Sequence of chain 1.A:
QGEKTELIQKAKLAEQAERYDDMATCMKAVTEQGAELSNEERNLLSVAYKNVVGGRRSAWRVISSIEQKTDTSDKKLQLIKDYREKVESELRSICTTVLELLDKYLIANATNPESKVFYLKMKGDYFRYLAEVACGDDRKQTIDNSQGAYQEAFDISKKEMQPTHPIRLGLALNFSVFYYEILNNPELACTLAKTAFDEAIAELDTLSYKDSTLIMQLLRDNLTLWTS

Binding-site contacts:
Ligand atom C contacts residue ASN202 of chain 1.A at 3.6 Å.
Ligand atom CB contacts residue ASN202 of chain 1.A at 3.4 Å.
Ligand atom P contacts residue ARG156 of chain 1.A at 3.7 Å.
Ligand atom CB contacts residue ASN202 of chain 1.A at 3.4 Å.
Ligand atom C contacts residue ASN253 of chain 1.A at 3.6 Å.
Ligand atom CG2 contacts residue LYS78 of chain 1.A at 3.5 Å.
Ligand atom O contacts residue LEU201 of chain 1.A at 3.6 Å.
Ligand atom C contacts residue LEU201 of chain 1.A at 3.8 Å (hydrophobic).
Ligand atom O contacts residue VAL205 of chain 1.A at 3.3 Å.
Ligand atom P contacts residue ARG85 of chain 1.A at 3.6 Å.
Ligand atom OE1 contacts residue ILE246 of chain 1.A at 3.6 Å.
Ligand atom N contacts residue LEU201 of chain 1.A at 3.6 Å.
Ligand atom OG contacts residue GLU209 of chain 1.A at 3.7 Å.
Ligand atom SD contacts residue LEU249 of chain 1.A at 3.6 Å.
Ligand atom O2P contacts residue TYR157 of chain 1.A at 3.7 Å.
Ligand atom N contacts residue ASN202 of chain 1.A at 2.8 Å (h-bond).
Ligand atom CE contacts residue ASP252 of chain 1.A at 3.2 Å.
Ligand atom CA contacts residue ASN253 of chain 1.A at 3.6 Å.
Ligand atom CB contacts residue GLU209 of chain 1.A at 3.2 Å.
Ligand atom O3P contacts residue ARG85 of chain 1.A at 2.7 Å (salt-bridge).
Ligand atom C contacts residue LEU256 of chain 1.A at 3.5 Å (hydrophobic).
Ligand atom OG contacts residue TYR208 of chain 1.A at 3.8 Å.
Ligand atom CA contacts residue LEU256 of chain 1.A at 3.9 Å (hydrophobic).
Ligand atom CA contacts residue ASN253 of chain 1.A at 3.7 Å.
Ligand atom CA contacts residue LEU201 of chain 1.A at 3.7 Å (hydrophobic).
Ligand atom O contacts residue ASN253 of chain 1.A at 2.7 Å (h-bond).
Ligand atom O contacts residue LEU256 of chain 1.A at 3.7 Å.
Ligand atom OG contacts residue TRP257 of chain 1.A at 2.9 Å (h-bond).
Ligand atom O3P contacts residue ARG156 of chain 1.A at 2.8 Å (salt-bridge).
Ligand atom O1P contacts residue ARG156 of chain 1.A at 2.8 Å (salt-bridge).
Ligand atom O2P contacts residue ARG85 of chain 1.A at 2.7 Å (salt-bridge).
Ligand atom OE2 contacts residue GLY198 of chain 1.A at 3.3 Å.
Ligand atom N contacts residue LEU256 of chain 1.A at 3.5 Å.
Ligand atom O1P contacts residue TYR157 of chain 1.A at 2.5 Å (h-bond).
Ligand atom N contacts residue ASN253 of chain 1.A at 2.8 Å (h-bond).
Ligand atom C contacts residue ASN253 of chain 1.A at 3.8 Å.
Ligand atom CA contacts residue ASN202 of chain 1.A at 3.6 Å.
Ligand atom O3P contacts residue TYR157 of chain 1.A at 3.8 Å.
Ligand atom P contacts residue TYR157 of chain 1.A at 3.7 Å.
Ligand atom CA contacts residue ASN202 of chain 1.A at 3.6 Å.

A protein and the small-molecule ligand that binds it are described below.
Small molecule (SMILES): CSCC[C@H](NC(=O)[C@H](CO)NC(=O)[C@H](C)N)C(=O)N[C@@H](COP(=O)(O)O)C(=O)N[C@@H](CCC(=O)O)C(=O)N[C@H](C(=O)NCC(=O)N[C@H](C=O)[C@@H](C)O)[C@@H](C)O